This protein binds this small molecule.
Small molecule (SMILES): Cn1c(C(=O)NC2(c3ccc([C@H](C(=O)O)c4cccnc4)cc3)COC2)cc2c(Cl)c(Cl)ccc21

Sequence of chain 1.A:
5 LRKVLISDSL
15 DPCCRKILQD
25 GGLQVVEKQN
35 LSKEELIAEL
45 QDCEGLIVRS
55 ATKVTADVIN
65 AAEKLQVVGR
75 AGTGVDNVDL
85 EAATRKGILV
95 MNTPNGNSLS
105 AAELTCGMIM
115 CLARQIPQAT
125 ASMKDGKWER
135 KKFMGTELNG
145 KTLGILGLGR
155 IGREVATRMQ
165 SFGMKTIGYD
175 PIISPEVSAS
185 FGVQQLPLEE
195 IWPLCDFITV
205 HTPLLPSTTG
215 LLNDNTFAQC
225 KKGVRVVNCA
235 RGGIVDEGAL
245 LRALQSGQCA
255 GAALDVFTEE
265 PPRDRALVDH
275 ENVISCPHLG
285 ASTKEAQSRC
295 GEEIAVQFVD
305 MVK

Binding-site contacts:
Ligand atom CL contacts residue PRO175 of chain 1.A at 3.4 Å.
Ligand atom C10 contacts residue ILE177 of chain 1.A at 3.3 Å (hydrophobic).
Ligand atom O1 contacts residue ILE176 of chain 1.A at 3.8 Å.
Ligand atom C3 contacts residue PRO175 of chain 1.A at 3.4 Å (hydrophobic).
Ligand atom CL contacts residue THR206 of chain 1.A at 3.7 Å.
Ligand atom C7 contacts residue PRO175 of chain 1.A at 3.8 Å (hydrophobic).
Ligand atom N2 contacts residue ARG235 of chain 1.A at 3.6 Å (salt-bridge).
Ligand atom N2 contacts residue THR206 of chain 1.A at 3.8 Å.
Ligand atom C16 contacts residue PRO207 of chain 1.A at 3.7 Å (hydrophobic).
Ligand atom O2 contacts residue ARG154 of chain 1.A at 3.3 Å (salt-bridge).
Ligand atom C23 contacts residue THR206 of chain 1.A at 3.5 Å.
Ligand atom C10 contacts residue LEU152 of chain 1.A at 3.8 Å (hydrophobic).
Ligand atom C10 contacts residue ASP174 of chain 1.A at 3.2 Å.
Ligand atom C6 contacts residue ASP174 of chain 1.A at 3.7 Å.
Ligand atom C11 contacts residue ILE176 of chain 1.A at 3.8 Å (hydrophobic).
Ligand atom C12 contacts residue GLY153 of chain 1.A at 3.6 Å.
Ligand atom N2 contacts residue PRO207 of chain 1.A at 3.8 Å.
Ligand atom C4 contacts residue PRO175 of chain 1.A at 3.6 Å (hydrophobic).
Ligand atom C23 contacts residue HIS205 of chain 1.A at 3.6 Å.
Ligand atom O3 contacts residue ARG154 of chain 1.A at 3.2 Å.
Ligand atom C contacts residue LEU209 of chain 1.A at 3.5 Å (hydrophobic).
Ligand atom C22 contacts residue THR206 of chain 1.A at 3.2 Å.
Ligand atom C6 contacts residue ILE176 of chain 1.A at 3.7 Å (hydrophobic).
Ligand atom CL contacts residue TYR173 of chain 1.A at 3.6 Å.
Ligand atom C10 contacts residue GLY153 of chain 1.A at 3.5 Å.
Ligand atom N1 contacts residue ILE176 of chain 1.A at 3.7 Å.
Ligand atom O1 contacts residue ILE177 of chain 1.A at 3.2 Å.
Ligand atom C19 contacts residue ARG154 of chain 1.A at 3.7 Å.
Ligand atom C24 contacts residue HIS205 of chain 1.A at 3.5 Å.
Ligand atom C9 contacts residue ASP174 of chain 1.A at 3.4 Å.
Ligand atom C16 contacts residue HIS205 of chain 1.A at 3.4 Å.
Ligand atom C8 contacts residue ASP174 of chain 1.A at 3.5 Å.
Ligand atom C25 contacts residue LEU209 of chain 1.A at 3.5 Å (hydrophobic).
Ligand atom C13 contacts residue GLY153 of chain 1.A at 3.6 Å.
Ligand atom C8 contacts residue ILE176 of chain 1.A at 3.5 Å (hydrophobic).
Ligand atom O2 contacts residue GLY153 of chain 1.A at 3.8 Å.
Ligand atom C7 contacts residue ASP174 of chain 1.A at 3.1 Å.
Ligand atom N1 contacts residue ASP174 of chain 1.A at 2.6 Å (salt-bridge).
Ligand atom O2 contacts residue ILE155 of chain 1.A at 3.5 Å (h-bond).
Ligand atom O3 contacts residue ILE155 of chain 1.A at 3.8 Å.